Binding-site contacts:
Ligand atom C7 contacts residue PHE417 of chain 1.J at 3.4 Å (hydrophobic).
Ligand atom O2 contacts residue HIS337 of chain 1.J at 3.7 Å.
Ligand atom O3 contacts residue GLY301 of chain 1.J at 2.7 Å (h-bond).
Ligand atom C6 contacts residue PHE417 of chain 1.J at 3.7 Å (hydrophobic).
Ligand atom C26 contacts residue SER828 of chain 1.J at 3.7 Å.
Ligand atom C25 contacts residue SER828 of chain 1.J at 3.5 Å.
Ligand atom C15 contacts residue HIS337 of chain 1.J at 3.6 Å.
Ligand atom P1 contacts residue ALA302 of chain 1.J at 3.6 Å.
Ligand atom C13 contacts residue ALA302 of chain 1.J at 3.8 Å (hydrophobic).
Ligand atom C24 contacts residue SER828 of chain 1.J at 3.6 Å.
Ligand atom O1 contacts residue HIS337 of chain 1.J at 3.6 Å (h-bond).
Ligand atom O2 contacts residue ZN1 of chain 1.LH at 2.4 Å.
Ligand atom O2 contacts residue TYR422 of chain 1.J at 2.5 Å (h-bond).
Ligand atom N1 contacts residue MET303 of chain 1.J at 3.2 Å (h-bond).
Ligand atom P1 contacts residue ZN1 of chain 1.LH at 3.2 Å.
Ligand atom C3 contacts residue GLN165 of chain 1.J at 3.7 Å.
Ligand atom C1 contacts residue GLU167 of chain 1.J at 3.5 Å.
Ligand atom O2 contacts residue GLU360 of chain 1.J at 3.0 Å (salt-bridge).
Ligand atom C22 contacts residue SER828 of chain 1.J at 3.6 Å.
Ligand atom C11 contacts residue ALA302 of chain 1.J at 3.1 Å (hydrophobic).
Ligand atom O1 contacts residue HIS341 of chain 1.J at 3.8 Å.
Ligand atom O1 contacts residue ZN1 of chain 1.LH at 2.8 Å.
Ligand atom C4 contacts residue SER300 of chain 1.J at 3.5 Å.
Ligand atom O1 contacts residue GLU338 of chain 1.J at 3.1 Å (salt-bridge).
Ligand atom N3 contacts residue SER828 of chain 1.J at 3.6 Å (h-bond).
Ligand atom C21 contacts residue TYR422 of chain 1.J at 3.5 Å (hydrophobic).
Ligand atom C27 contacts residue SER828 of chain 1.J at 3.7 Å.
Ligand atom C16 contacts residue THR334 of chain 1.J at 3.3 Å.
Ligand atom C15 contacts residue LYS364 of chain 1.J at 3.8 Å.
Ligand atom C25 contacts residue SER300 of chain 1.J at 3.8 Å.
Ligand atom N1 contacts residue GLU167 of chain 1.J at 2.6 Å (salt-bridge).
Ligand atom C1 contacts residue PHE417 of chain 1.J at 3.7 Å (hydrophobic).
Ligand atom C23 contacts residue SER828 of chain 1.J at 3.4 Å.
Ligand atom C9 contacts residue ALA302 of chain 1.J at 3.4 Å (hydrophobic).
Ligand atom O1 contacts residue GLU304 of chain 1.J at 2.9 Å (salt-bridge).
Ligand atom C15 contacts residue GLU367 of chain 1.J at 3.7 Å.
Ligand atom C26 contacts residue SER829 of chain 1.J at 3.6 Å.
Ligand atom C13 contacts residue GLU338 of chain 1.J at 3.4 Å.
Ligand atom C3 contacts residue SER300 of chain 1.J at 2.9 Å.
Ligand atom N1 contacts residue GLU304 of chain 1.J at 2.9 Å (salt-bridge).

A protein and the small-molecule ligand that binds it are described below.
Small molecule (SMILES): CC(C)C[C@H](CP(=O)(O)[C@@H](N)CCc1ccccc1)C(=O)N[C@@H](Cc1c[nH]c2ccccc12)C(N)=O

Sequence of chain 1.J:
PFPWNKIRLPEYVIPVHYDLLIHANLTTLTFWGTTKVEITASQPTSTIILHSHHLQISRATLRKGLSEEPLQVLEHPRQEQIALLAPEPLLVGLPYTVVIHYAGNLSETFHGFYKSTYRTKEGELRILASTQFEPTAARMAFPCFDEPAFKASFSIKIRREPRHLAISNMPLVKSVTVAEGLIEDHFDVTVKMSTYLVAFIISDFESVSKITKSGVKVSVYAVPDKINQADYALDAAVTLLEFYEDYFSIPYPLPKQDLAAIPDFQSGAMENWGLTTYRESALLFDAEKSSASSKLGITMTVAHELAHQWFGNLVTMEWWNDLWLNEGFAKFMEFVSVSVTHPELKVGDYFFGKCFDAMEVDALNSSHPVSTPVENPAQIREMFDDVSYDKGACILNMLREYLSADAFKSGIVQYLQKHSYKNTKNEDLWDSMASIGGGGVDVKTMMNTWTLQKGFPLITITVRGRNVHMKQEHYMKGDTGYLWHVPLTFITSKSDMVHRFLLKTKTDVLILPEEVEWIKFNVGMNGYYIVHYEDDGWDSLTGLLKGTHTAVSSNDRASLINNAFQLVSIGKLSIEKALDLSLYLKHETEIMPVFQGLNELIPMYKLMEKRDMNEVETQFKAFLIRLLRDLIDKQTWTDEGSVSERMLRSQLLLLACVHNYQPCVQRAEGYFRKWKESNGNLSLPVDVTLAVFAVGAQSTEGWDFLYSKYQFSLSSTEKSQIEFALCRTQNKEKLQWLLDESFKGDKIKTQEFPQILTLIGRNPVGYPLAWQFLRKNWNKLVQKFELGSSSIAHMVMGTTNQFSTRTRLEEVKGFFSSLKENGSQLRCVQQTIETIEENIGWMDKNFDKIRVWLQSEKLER